Sequence of chain 2.B:
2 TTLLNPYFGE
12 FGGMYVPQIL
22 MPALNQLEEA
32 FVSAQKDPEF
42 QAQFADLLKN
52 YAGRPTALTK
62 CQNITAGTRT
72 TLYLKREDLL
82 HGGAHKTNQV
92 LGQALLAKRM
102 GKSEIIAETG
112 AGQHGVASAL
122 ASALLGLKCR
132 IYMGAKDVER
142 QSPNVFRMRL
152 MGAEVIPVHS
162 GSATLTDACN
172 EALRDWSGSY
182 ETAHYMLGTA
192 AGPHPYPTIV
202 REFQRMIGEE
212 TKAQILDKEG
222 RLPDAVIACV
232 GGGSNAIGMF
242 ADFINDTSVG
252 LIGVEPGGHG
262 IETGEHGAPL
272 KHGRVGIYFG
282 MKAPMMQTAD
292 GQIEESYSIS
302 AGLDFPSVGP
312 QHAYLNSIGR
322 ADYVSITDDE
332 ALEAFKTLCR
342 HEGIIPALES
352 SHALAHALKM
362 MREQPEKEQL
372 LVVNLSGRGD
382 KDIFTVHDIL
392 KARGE

This small molecule binds to this protein.
Small molecule (SMILES): c1ccc2[nH]cnc2c1

Binding-site contacts:
Ligand atom C7 contacts residue GLY233 of chain 2.B at 3.9 Å.
Ligand atom N1 contacts residue LYS87 of chain 2.B at 2.9 Å (salt-bridge).
Ligand atom C7 contacts residue LYS87 of chain 2.B at 4.4 Å.
Ligand atom C3A contacts residue GLU109 of chain 2.B at 3.7 Å.
Ligand atom C5 contacts residue LEU166 of chain 2.B at 3.9 Å (hydrophobic).
Ligand atom C3A contacts residue THR190 of chain 2.B at 3.8 Å.
Ligand atom C5 contacts residue PHE306 of chain 2.B at 3.5 Å (hydrophobic).
Ligand atom C7A contacts residue THR190 of chain 2.B at 3.8 Å.
Ligand atom C2 contacts residue 0JO1 of chain 2.H at 3.7 Å.
Ligand atom C6 contacts residue THR190 of chain 2.B at 4.2 Å.
Ligand atom C7A contacts residue 0JO1 of chain 2.H at 3.3 Å.
Ligand atom C2 contacts residue HIS115 of chain 2.B at 3.9 Å.
Ligand atom N3 contacts residue THR190 of chain 2.B at 4.3 Å.
Ligand atom C7 contacts residue GLY303 of chain 2.B at 4.2 Å.
Ligand atom C2 contacts residue LYS87 of chain 2.B at 3.6 Å.
Ligand atom C4 contacts residue THR190 of chain 2.B at 3.8 Å.
Ligand atom C4 contacts residue GLU109 of chain 2.B at 4.1 Å.
Ligand atom C7 contacts residue 0JO1 of chain 2.H at 3.4 Å.
Ligand atom N1 contacts residue 0JO1 of chain 2.H at 3.1 Å.
Ligand atom C7 contacts residue LEU166 of chain 2.B at 4.2 Å (hydrophobic).
Ligand atom N1 contacts residue THR190 of chain 2.B at 4.1 Å.
Ligand atom C6 contacts residue LEU166 of chain 2.B at 3.9 Å (hydrophobic).
Ligand atom C6 contacts residue GLY232 of chain 2.B at 3.9 Å.
Ligand atom C2 contacts residue THR190 of chain 2.B at 4.3 Å.
Ligand atom N3 contacts residue GLU109 of chain 2.B at 2.7 Å (salt-bridge).
Ligand atom N1 contacts residue GLY189 of chain 2.B at 3.5 Å (h-bond).
Ligand atom C7A contacts residue LYS87 of chain 2.B at 3.9 Å.
Ligand atom C7 contacts residue THR190 of chain 2.B at 4.1 Å.
Ligand atom C5 contacts residue THR190 of chain 2.B at 3.9 Å.
Ligand atom C7A contacts residue GLY189 of chain 2.B at 4.3 Å.
Ligand atom C2 contacts residue GLY189 of chain 2.B at 3.3 Å.
Ligand atom C6 contacts residue PHE306 of chain 2.B at 3.8 Å (hydrophobic).
Ligand atom C3A contacts residue 0JO1 of chain 2.H at 4.3 Å.
Ligand atom C6 contacts residue GLY233 of chain 2.B at 3.7 Å.
Ligand atom C4 contacts residue LEU166 of chain 2.B at 4.2 Å (hydrophobic).
Ligand atom C7 contacts residue GLY232 of chain 2.B at 4.3 Å.
Ligand atom C2 contacts residue GLU109 of chain 2.B at 3.6 Å.
Ligand atom C3A contacts residue LEU166 of chain 2.B at 4.4 Å (hydrophobic).
Ligand atom N3 contacts residue GLY189 of chain 2.B at 3.9 Å.
Ligand atom C4 contacts residue CYS170 of chain 2.B at 4.1 Å (hydrophobic).